A small-molecule ligand and the protein it binds are described below.
Small molecule (SMILES): CC(C)[C@H](NC(=O)[C@H](CCCN=C(N)N)NC(=O)[C@@H](N)CCC(=O)O)C(=O)N[C@H](C=O)CCCCN

Binding-site contacts:
Ligand atom CG2 contacts residue PHE76 of chain 51.B at 3.8 Å (hydrophobic).

Sequence of chain 51.B:
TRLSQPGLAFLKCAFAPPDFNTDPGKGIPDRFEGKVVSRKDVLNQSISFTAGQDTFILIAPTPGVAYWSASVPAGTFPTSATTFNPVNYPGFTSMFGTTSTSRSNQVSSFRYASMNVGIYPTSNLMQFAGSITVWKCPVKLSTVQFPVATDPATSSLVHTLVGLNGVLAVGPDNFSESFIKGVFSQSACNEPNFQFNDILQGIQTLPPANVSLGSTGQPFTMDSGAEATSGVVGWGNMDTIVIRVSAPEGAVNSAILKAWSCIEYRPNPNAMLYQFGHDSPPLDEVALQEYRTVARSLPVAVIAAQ